Sequence of chain 1.B:
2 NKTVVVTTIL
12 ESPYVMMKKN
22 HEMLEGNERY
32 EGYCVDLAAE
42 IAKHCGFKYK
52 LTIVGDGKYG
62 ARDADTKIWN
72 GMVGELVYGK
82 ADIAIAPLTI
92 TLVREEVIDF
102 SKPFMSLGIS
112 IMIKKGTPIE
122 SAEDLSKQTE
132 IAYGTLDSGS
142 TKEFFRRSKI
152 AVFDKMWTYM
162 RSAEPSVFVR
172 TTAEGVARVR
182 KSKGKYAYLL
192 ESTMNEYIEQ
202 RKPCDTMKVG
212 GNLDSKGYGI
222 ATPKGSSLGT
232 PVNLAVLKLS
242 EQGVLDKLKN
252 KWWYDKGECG

Sequence of chain 1.A:
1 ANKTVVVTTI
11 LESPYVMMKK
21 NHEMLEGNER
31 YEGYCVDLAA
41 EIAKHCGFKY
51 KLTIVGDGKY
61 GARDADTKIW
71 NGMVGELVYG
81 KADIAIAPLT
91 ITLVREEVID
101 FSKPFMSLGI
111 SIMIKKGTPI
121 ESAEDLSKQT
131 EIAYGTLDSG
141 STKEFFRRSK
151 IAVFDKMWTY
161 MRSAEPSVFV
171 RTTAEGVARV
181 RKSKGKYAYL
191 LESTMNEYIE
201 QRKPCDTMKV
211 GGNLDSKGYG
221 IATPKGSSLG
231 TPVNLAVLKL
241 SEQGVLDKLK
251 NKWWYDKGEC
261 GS

This protein binds this small molecule.
Small molecule (SMILES): CC(C)S(=O)(=O)NC[C@H](C)c1ccc(-c2ccc([C@@H](C)CNS(=O)(=O)C(C)C)cc2)cc1

Binding-site contacts:
Ligand atom C2 contacts residue MET106 of chain 1.A at 3.6 Å (hydrophobic).
Ligand atom O3 contacts residue LYS103 of chain 1.A at 3.5 Å.
Ligand atom N2 contacts residue PRO104 of chain 1.B at 2.8 Å (h-bond).
Ligand atom C11 contacts residue LYS217 of chain 1.A at 3.3 Å.
Ligand atom O2 contacts residue LYS103 of chain 1.B at 3.5 Å.
Ligand atom C3 contacts residue PRO104 of chain 1.A at 3.5 Å (hydrophobic).
Ligand atom C12 contacts residue LYS217 of chain 1.A at 3.7 Å.
Ligand atom C13 contacts residue PRO104 of chain 1.B at 3.6 Å (hydrophobic).
Ligand atom C18 contacts residue SER216 of chain 1.A at 3.7 Å.
Ligand atom C2 contacts residue PRO104 of chain 1.A at 3.6 Å (hydrophobic).
Ligand atom C8 contacts residue SER107 of chain 1.B at 3.8 Å.
Ligand atom C17 contacts residue SER216 of chain 1.A at 3.6 Å.
Ligand atom C19 contacts residue SER241 of chain 1.B at 3.7 Å.
Ligand atom C8 contacts residue MET106 of chain 1.B at 3.7 Å (hydrophobic).
Ligand atom C3 contacts residue SER107 of chain 1.A at 3.6 Å.
Ligand atom C22 contacts residue LEU238 of chain 1.B at 3.8 Å (hydrophobic).
Ligand atom C24 contacts residue PRO104 of chain 1.A at 3.7 Å (hydrophobic).
Ligand atom C9 contacts residue SER107 of chain 1.B at 3.7 Å.
Ligand atom C5 contacts residue LYS217 of chain 1.B at 3.4 Å.
Ligand atom C18 contacts residue PRO104 of chain 1.B at 3.3 Å (hydrophobic).
Ligand atom C2 contacts residue SER107 of chain 1.A at 3.7 Å.
Ligand atom C15 contacts residue SER216 of chain 1.B at 3.7 Å.
Ligand atom O2 contacts residue PRO104 of chain 1.B at 3.7 Å.
Ligand atom C21 contacts residue ILE91 of chain 1.A at 3.5 Å (hydrophobic).
Ligand atom O4 contacts residue LYS217 of chain 1.B at 3.1 Å.
Ligand atom C9 contacts residue PRO104 of chain 1.B at 3.5 Å (hydrophobic).
Ligand atom C16 contacts residue SER216 of chain 1.B at 3.6 Å.
Ligand atom O4 contacts residue GLY218 of chain 1.B at 3.0 Å (h-bond).
Ligand atom C14 contacts residue PRO104 of chain 1.A at 3.6 Å (hydrophobic).
Ligand atom O1 contacts residue LYS217 of chain 1.A at 3.1 Å.
Ligand atom C6 contacts residue LYS217 of chain 1.B at 3.7 Å.
Ligand atom N1 contacts residue PRO104 of chain 1.A at 2.8 Å (h-bond).
Ligand atom C6 contacts residue SER216 of chain 1.B at 3.7 Å.
Ligand atom O1 contacts residue GLY218 of chain 1.A at 3.0 Å (h-bond).
Ligand atom C20 contacts residue SER241 of chain 1.A at 3.7 Å.
Ligand atom C23 contacts residue ILE91 of chain 1.B at 3.5 Å (hydrophobic).
Ligand atom C22 contacts residue PRO104 of chain 1.B at 3.7 Å (hydrophobic).
Ligand atom O3 contacts residue PRO104 of chain 1.A at 3.7 Å.
Ligand atom C8 contacts residue PRO104 of chain 1.B at 3.5 Å (hydrophobic).
Ligand atom C15 contacts residue PRO104 of chain 1.A at 3.4 Å (hydrophobic).